Sequence of chain 1.A:
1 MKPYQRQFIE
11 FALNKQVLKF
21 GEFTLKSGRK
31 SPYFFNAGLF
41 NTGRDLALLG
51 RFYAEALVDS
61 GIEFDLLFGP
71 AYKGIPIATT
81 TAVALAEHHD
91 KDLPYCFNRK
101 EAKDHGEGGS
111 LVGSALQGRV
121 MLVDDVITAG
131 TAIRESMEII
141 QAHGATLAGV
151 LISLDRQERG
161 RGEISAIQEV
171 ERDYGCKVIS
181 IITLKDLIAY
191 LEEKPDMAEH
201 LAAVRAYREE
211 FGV

Binding-site contacts:
Ligand atom C4 contacts residue PHE34 of chain 1.A at 3.6 Å (hydrophobic).
Ligand atom C5 contacts residue ARG156 of chain 1.A at 3.7 Å.
Ligand atom N1 contacts residue THR128 of chain 1.A at 3.7 Å.
Ligand atom C5 contacts residue LEU25 of chain 1.A at 3.8 Å (hydrophobic).
Ligand atom C2 contacts residue THR128 of chain 1.A at 4.3 Å.
Ligand atom C2 contacts residue VAL126 of chain 1.A at 4.3 Å (hydrophobic).
Ligand atom O72 contacts residue LEU25 of chain 1.A at 3.7 Å.
Ligand atom C6 contacts residue LEU25 of chain 1.A at 4.0 Å (hydrophobic).
Ligand atom O2 contacts residue VAL126 of chain 1.A at 4.2 Å.
Ligand atom O71 contacts residue THR128 of chain 1.A at 4.3 Å.
Ligand atom O72 contacts residue THR128 of chain 1.A at 3.9 Å.
Ligand atom N3 contacts residue PHE35 of chain 1.A at 2.7 Å (h-bond).
Ligand atom N3 contacts residue PHE34 of chain 1.A at 3.5 Å.
Ligand atom O4 contacts residue PHE34 of chain 1.A at 3.9 Å.
Ligand atom O72 contacts residue LYS26 of chain 1.A at 4.5 Å.
Ligand atom O2 contacts residue PHE34 of chain 1.A at 3.7 Å.
Ligand atom C4 contacts residue PHE35 of chain 1.A at 3.6 Å (hydrophobic).
Ligand atom C7 contacts residue THR128 of chain 1.A at 4.1 Å.
Ligand atom C7 contacts residue LEU25 of chain 1.A at 3.6 Å (hydrophobic).
Ligand atom O2 contacts residue PHE35 of chain 1.A at 3.3 Å (h-bond).
Ligand atom O71 contacts residue PHE34 of chain 1.A at 4.4 Å.
Ligand atom O4 contacts residue ARG156 of chain 1.A at 3.2 Å (salt-bridge).
Ligand atom O71 contacts residue LYS26 of chain 1.A at 3.1 Å (salt-bridge).
Ligand atom N1 contacts residue PHE34 of chain 1.A at 3.5 Å.
Ligand atom C2 contacts residue PHE34 of chain 1.A at 3.4 Å (hydrophobic).
Ligand atom C4 contacts residue ARG156 of chain 1.A at 3.8 Å.
Ligand atom O4 contacts residue PHE35 of chain 1.A at 3.0 Å (h-bond).
Ligand atom C7 contacts residue PHE34 of chain 1.A at 4.1 Å (hydrophobic).
Ligand atom C5 contacts residue PHE34 of chain 1.A at 3.4 Å (hydrophobic).
Ligand atom C6 contacts residue THR128 of chain 1.A at 4.1 Å.
Ligand atom C7 contacts residue LYS26 of chain 1.A at 4.1 Å.
Ligand atom O72 contacts residue ARG156 of chain 1.A at 4.5 Å.
Ligand atom C6 contacts residue PHE34 of chain 1.A at 3.4 Å (hydrophobic).
Ligand atom C2 contacts residue PHE35 of chain 1.A at 3.4 Å (hydrophobic).
Ligand atom O71 contacts residue LEU25 of chain 1.A at 3.9 Å.

A small-molecule ligand and the protein it binds are described below.
Small molecule (SMILES): O=C(O)c1cc(=O)[nH]c(=O)[nH]1